This protein binds this small molecule.
Small molecule (SMILES): O=C1NCCc2[nH]c(-c3ccnc(-c4cnc5ccccc5c4)c3)cc21

Binding-site contacts:
Ligand atom C19 contacts residue LEU111 of chain 1.I at 3.4 Å (hydrophobic).
Ligand atom N16 contacts residue CYS110 of chain 1.I at 3.8 Å.
Ligand atom C2 contacts residue VAL48 of chain 1.I at 3.9 Å (hydrophobic).
Ligand atom C3 contacts residue VAL48 of chain 1.I at 3.8 Å (hydrophobic).
Ligand atom N7 contacts residue ASP177 of chain 1.I at 3.0 Å (salt-bridge).
Ligand atom C4 contacts residue VAL48 of chain 1.I at 3.6 Å (hydrophobic).
Ligand atom N16 contacts residue ASP112 of chain 1.I at 3.6 Å.
Ligand atom N15 contacts residue LEU111 of chain 1.I at 3.1 Å (h-bond).
Ligand atom N15 contacts residue ALA61 of chain 1.I at 3.7 Å.
Ligand atom C17 contacts residue LEU40 of chain 1.I at 3.5 Å (hydrophobic).
Ligand atom C20 contacts residue LEU111 of chain 1.I at 3.6 Å (hydrophobic).
Ligand atom C5 contacts residue VAL48 of chain 1.I at 3.6 Å (hydrophobic).
Ligand atom C3 contacts residue MET108 of chain 1.I at 3.8 Å (hydrophobic).
Ligand atom C4 contacts residue THR176 of chain 1.I at 3.9 Å.
Ligand atom C21 contacts residue LEU111 of chain 1.I at 3.6 Å (hydrophobic).
Ligand atom C8 contacts residue ASN161 of chain 1.I at 3.4 Å.
Ligand atom C6 contacts residue LYS63 of chain 1.I at 3.8 Å.
Ligand atom C10 contacts residue GLU109 of chain 1.I at 3.3 Å.
Ligand atom C21 contacts residue ASP112 of chain 1.I at 3.8 Å.
Ligand atom C17 contacts residue LEU111 of chain 1.I at 3.5 Å (hydrophobic).
Ligand atom C12 contacts residue LEU163 of chain 1.I at 3.8 Å (hydrophobic).
Ligand atom N16 contacts residue LEU111 of chain 1.I at 3.6 Å.
Ligand atom C8 contacts residue ASP177 of chain 1.I at 3.4 Å.
Ligand atom N7 contacts residue GLY43 of chain 1.I at 3.4 Å.
Ligand atom N1 contacts residue VAL48 of chain 1.I at 3.8 Å.
Ligand atom C8 contacts residue LEU42 of chain 1.I at 3.5 Å (hydrophobic).
Ligand atom O26 contacts residue ASP177 of chain 1.I at 3.3 Å.
Ligand atom C6 contacts residue ASP177 of chain 1.I at 3.7 Å.
Ligand atom C13 contacts residue LEU163 of chain 1.I at 3.6 Å (hydrophobic).
Ligand atom N16 contacts residue LEU40 of chain 1.I at 3.4 Å.
Ligand atom C10 contacts residue ALA61 of chain 1.I at 3.5 Å (hydrophobic).
Ligand atom C18 contacts residue LEU111 of chain 1.I at 3.4 Å (hydrophobic).
Ligand atom C19 contacts residue LEU40 of chain 1.I at 3.7 Å (hydrophobic).
Ligand atom O26 contacts residue LYS63 of chain 1.I at 3.2 Å (salt-bridge).
Ligand atom C10 contacts residue LEU111 of chain 1.I at 3.7 Å (hydrophobic).
Ligand atom C17 contacts residue CYS110 of chain 1.I at 3.5 Å (hydrophobic).
Ligand atom C8 contacts residue GLY43 of chain 1.I at 3.6 Å.
Ligand atom N15 contacts residue GLU109 of chain 1.I at 3.9 Å.
Ligand atom C9 contacts residue LEU42 of chain 1.I at 3.6 Å (hydrophobic).
Ligand atom C21 contacts residue LEU40 of chain 1.I at 3.6 Å (hydrophobic).

Sequence of chain 1.I:
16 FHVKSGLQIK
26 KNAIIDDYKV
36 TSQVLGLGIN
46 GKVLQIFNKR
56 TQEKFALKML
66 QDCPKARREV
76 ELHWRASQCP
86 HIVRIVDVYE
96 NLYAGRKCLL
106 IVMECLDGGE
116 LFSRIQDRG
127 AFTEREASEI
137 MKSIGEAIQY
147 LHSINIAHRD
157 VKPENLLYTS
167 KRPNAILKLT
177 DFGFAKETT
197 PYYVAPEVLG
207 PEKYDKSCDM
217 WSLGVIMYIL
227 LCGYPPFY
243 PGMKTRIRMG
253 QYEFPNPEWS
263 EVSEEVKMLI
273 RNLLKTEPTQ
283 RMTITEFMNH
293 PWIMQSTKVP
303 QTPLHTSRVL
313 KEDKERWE